Sequence of chain 55.E:
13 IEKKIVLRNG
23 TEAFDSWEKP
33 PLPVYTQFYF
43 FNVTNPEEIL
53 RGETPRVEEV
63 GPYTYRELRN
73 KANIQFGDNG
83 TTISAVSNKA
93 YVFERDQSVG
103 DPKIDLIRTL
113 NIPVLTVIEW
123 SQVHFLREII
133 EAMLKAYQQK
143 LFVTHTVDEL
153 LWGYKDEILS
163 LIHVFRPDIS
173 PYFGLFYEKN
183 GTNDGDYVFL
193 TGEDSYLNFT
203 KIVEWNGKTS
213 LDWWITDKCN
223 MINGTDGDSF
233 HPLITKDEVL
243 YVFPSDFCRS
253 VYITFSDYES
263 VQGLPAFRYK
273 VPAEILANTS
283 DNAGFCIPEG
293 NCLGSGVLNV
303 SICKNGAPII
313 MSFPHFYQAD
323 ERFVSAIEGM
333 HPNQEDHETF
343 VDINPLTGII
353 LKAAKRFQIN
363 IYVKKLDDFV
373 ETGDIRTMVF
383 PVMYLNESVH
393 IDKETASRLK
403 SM

A small-molecule ligand and the protein it binds are described below.
Small molecule (SMILES): CC(=O)N[C@H]1[C@H](O[C@H]2[C@H](O)[C@@H](NC(C)=O)CO[C@@H]2CO)O[C@H](CO)[C@@H](O[C@@H]2O[C@H](CO)[C@@H](O)[C@H](O)[C@@H]2O)[C@@H]1O

Binding-site contacts:
Ligand atom C1 contacts residue LYS220 of chain 55.E at 4.0 Å.
Ligand atom C1 contacts residue ASN225 of chain 55.E at 1.4 Å.
Ligand atom C2 contacts residue ASP283 of chain 55.E at 3.8 Å.
Ligand atom N2 contacts residue ASN225 of chain 55.E at 3.0 Å (h-bond).
Ligand atom O7 contacts residue LYS220 of chain 55.E at 4.0 Å.
Ligand atom O3 contacts residue LYS220 of chain 55.E at 3.8 Å.
Ligand atom O7 contacts residue MET223 of chain 55.E at 3.5 Å.
Ligand atom O4 contacts residue LYS220 of chain 55.E at 4.2 Å.
Ligand atom C7 contacts residue MET223 of chain 55.E at 3.6 Å (hydrophobic).
Ligand atom O7 contacts residue SER252 of chain 55.E at 2.9 Å (h-bond).
Ligand atom O7 contacts residue ARG251 of chain 55.E at 4.3 Å.
Ligand atom C5 contacts residue ASN225 of chain 55.E at 3.6 Å.
Ligand atom C7 contacts residue ASN225 of chain 55.E at 3.2 Å.
Ligand atom O6 contacts residue ASP283 of chain 55.E at 3.8 Å.
Ligand atom O6 contacts residue TYR243 of chain 55.E at 4.0 Å.
Ligand atom O3 contacts residue ASP283 of chain 55.E at 4.3 Å.
Ligand atom C2 contacts residue LYS220 of chain 55.E at 3.7 Å.
Ligand atom N2 contacts residue MET223 of chain 55.E at 3.8 Å.
Ligand atom C7 contacts residue ARG251 of chain 55.E at 4.0 Å.
Ligand atom C8 contacts residue MET223 of chain 55.E at 3.3 Å (hydrophobic).
Ligand atom C2 contacts residue ASN225 of chain 55.E at 2.5 Å.
Ligand atom C6 contacts residue LYS220 of chain 55.E at 4.0 Å.
Ligand atom O4 contacts residue MET223 of chain 55.E at 3.7 Å.
Ligand atom C3 contacts residue LYS220 of chain 55.E at 4.1 Å.
Ligand atom C4 contacts residue ASN225 of chain 55.E at 4.2 Å.
Ligand atom C5 contacts residue LYS220 of chain 55.E at 4.0 Å.
Ligand atom C5 contacts residue MET223 of chain 55.E at 4.0 Å (hydrophobic).
Ligand atom C3 contacts residue MET223 of chain 55.E at 3.7 Å (hydrophobic).
Ligand atom C4 contacts residue LYS220 of chain 55.E at 3.4 Å.
Ligand atom C1 contacts residue LYS220 of chain 55.E at 4.2 Å.
Ligand atom N2 contacts residue LYS220 of chain 55.E at 4.1 Å.
Ligand atom O5 contacts residue LYS220 of chain 55.E at 3.4 Å.
Ligand atom C6 contacts residue ASP283 of chain 55.E at 3.8 Å.
Ligand atom C7 contacts residue SER252 of chain 55.E at 3.5 Å.
Ligand atom O7 contacts residue ASN225 of chain 55.E at 2.9 Å (h-bond).
Ligand atom C8 contacts residue SER252 of chain 55.E at 3.4 Å.
Ligand atom O5 contacts residue ASN225 of chain 55.E at 2.3 Å (h-bond).
Ligand atom C8 contacts residue ARG251 of chain 55.E at 3.5 Å.
Ligand atom C4 contacts residue MET223 of chain 55.E at 4.0 Å (hydrophobic).
Ligand atom C3 contacts residue ASN225 of chain 55.E at 3.8 Å.